This small molecule binds to this protein.
Small molecule (SMILES): CC(=O)N[C@H]1[C@H](O[C@H]2[C@H](O)[C@@H](NC(C)=O)CO[C@@H]2CO)O[C@H](CO)[C@@H](O[C@@H]2O[C@H](CO)[C@@H](O)[C@H](O)[C@@H]2O)[C@@H]1O

Binding-site contacts:
Ligand atom C4 contacts residue NAG1 of chain 1.Z at 4.1 Å.
Ligand atom C8 contacts residue NAG2 of chain 1.Z at 4.0 Å.
Ligand atom C3 contacts residue NAG1 of chain 1.Z at 3.8 Å.
Ligand atom O4 contacts residue NAG1 of chain 1.Z at 3.3 Å.
Ligand atom O6 contacts residue NAG1 of chain 1.Z at 2.4 Å (h-bond).
Ligand atom C1 contacts residue ASN430 of chain 1.E at 1.4 Å.
Ligand atom O7 contacts residue LEU403 of chain 1.E at 3.8 Å.
Ligand atom C6 contacts residue NAG1 of chain 1.Z at 3.6 Å.
Ligand atom C7 contacts residue NAG1 of chain 1.Z at 4.1 Å.
Ligand atom O3 contacts residue NAG1 of chain 1.Z at 3.1 Å (h-bond).
Ligand atom O3 contacts residue NAG2 of chain 1.Z at 3.4 Å.
Ligand atom C1 contacts residue NAG1 of chain 1.Z at 3.9 Å.
Ligand atom C5 contacts residue ASN430 of chain 1.E at 3.5 Å.
Ligand atom O2 contacts residue MAN8 of chain 1.Z at 3.9 Å.
Ligand atom C8 contacts residue ALA407 of chain 1.E at 3.7 Å (hydrophobic).
Ligand atom O7 contacts residue NAG2 of chain 1.Z at 2.8 Å (h-bond).
Ligand atom O5 contacts residue ASN430 of chain 1.E at 2.2 Å (h-bond).
Ligand atom N2 contacts residue ASN430 of chain 1.E at 3.1 Å (h-bond).
Ligand atom C2 contacts residue ASN430 of chain 1.E at 2.5 Å.
Ligand atom C8 contacts residue HIS452 of chain 1.E at 3.9 Å.
Ligand atom C4 contacts residue ASN430 of chain 1.E at 4.2 Å.
Ligand atom C7 contacts residue ASN430 of chain 1.E at 3.9 Å.
Ligand atom C6 contacts residue VAL428 of chain 1.E at 3.9 Å (hydrophobic).
Ligand atom N2 contacts residue NAG1 of chain 1.Z at 4.0 Å.
Ligand atom N2 contacts residue ALA407 of chain 1.E at 4.2 Å.
Ligand atom C7 contacts residue ALA407 of chain 1.E at 4.1 Å (hydrophobic).
Ligand atom O7 contacts residue ASN430 of chain 1.E at 4.2 Å.
Ligand atom C3 contacts residue ASN430 of chain 1.E at 3.8 Å.
Ligand atom C3 contacts residue ASP405 of chain 1.E at 3.6 Å.
Ligand atom C8 contacts residue TYR384 of chain 1.E at 3.8 Å (hydrophobic).
Ligand atom N2 contacts residue ASP405 of chain 1.E at 2.8 Å (salt-bridge).
Ligand atom C8 contacts residue ASP405 of chain 1.E at 3.9 Å.
Ligand atom C2 contacts residue ASP405 of chain 1.E at 3.5 Å.
Ligand atom O5 contacts residue NAG1 of chain 1.Z at 3.5 Å.
Ligand atom O6 contacts residue HIS452 of chain 1.E at 3.4 Å (h-bond).
Ligand atom C7 contacts residue ASP405 of chain 1.E at 3.8 Å.
Ligand atom C7 contacts residue NAG2 of chain 1.Z at 3.8 Å.
Ligand atom C8 contacts residue NAG1 of chain 1.Z at 3.6 Å.
Ligand atom C6 contacts residue HIS452 of chain 1.E at 3.5 Å.
Ligand atom C1 contacts residue ASP405 of chain 1.E at 3.6 Å.

Sequence of chain 1.E:
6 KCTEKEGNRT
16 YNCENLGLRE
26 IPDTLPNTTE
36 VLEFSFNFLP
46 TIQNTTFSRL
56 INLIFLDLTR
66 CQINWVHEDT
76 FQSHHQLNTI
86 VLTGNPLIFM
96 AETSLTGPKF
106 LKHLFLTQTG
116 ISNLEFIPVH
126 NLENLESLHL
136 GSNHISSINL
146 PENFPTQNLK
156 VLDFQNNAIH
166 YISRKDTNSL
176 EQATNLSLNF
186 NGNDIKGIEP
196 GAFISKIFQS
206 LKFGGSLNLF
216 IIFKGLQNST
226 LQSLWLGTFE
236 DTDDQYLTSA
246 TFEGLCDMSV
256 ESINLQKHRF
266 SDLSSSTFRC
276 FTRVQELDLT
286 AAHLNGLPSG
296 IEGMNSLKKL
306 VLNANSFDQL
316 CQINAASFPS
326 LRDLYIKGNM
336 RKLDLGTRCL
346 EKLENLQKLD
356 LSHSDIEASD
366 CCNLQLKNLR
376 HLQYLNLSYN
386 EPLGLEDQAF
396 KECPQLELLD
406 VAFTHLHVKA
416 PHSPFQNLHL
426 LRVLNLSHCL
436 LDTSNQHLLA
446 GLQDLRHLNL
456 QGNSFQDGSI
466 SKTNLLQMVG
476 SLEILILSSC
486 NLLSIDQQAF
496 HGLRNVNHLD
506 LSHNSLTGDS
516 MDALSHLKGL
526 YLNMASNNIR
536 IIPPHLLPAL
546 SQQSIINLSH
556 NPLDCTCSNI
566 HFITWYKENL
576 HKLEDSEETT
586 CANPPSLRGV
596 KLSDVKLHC